This small molecule binds to this protein.
Small molecule (SMILES): Nc1ccnc(=O)[nH]1

Binding-site contacts:
Ligand atom O2 contacts residue HIS428 of chain 5.A at 3.5 Å (h-bond).
Ligand atom N4 contacts residue HIS428 of chain 2.A at 4.0 Å.
Ligand atom C5 contacts residue CYT1 of chain 5.B at 3.0 Å.
Ligand atom N4 contacts residue HIS426 of chain 2.A at 3.8 Å.
Ligand atom C4 contacts residue HIS426 of chain 2.A at 3.6 Å.
Ligand atom O2 contacts residue HIS426 of chain 2.A at 2.9 Å (h-bond).
Ligand atom N1 contacts residue HIS428 of chain 5.A at 3.2 Å (h-bond).
Ligand atom C2 contacts residue HIS428 of chain 5.A at 3.8 Å.
Ligand atom C2 contacts residue HIS426 of chain 2.A at 3.2 Å.
Ligand atom N3 contacts residue HIS426 of chain 2.A at 2.6 Å (h-bond).
Ligand atom O2 contacts residue TRP405 of chain 5.A at 4.5 Å.
Ligand atom N3 contacts residue PHE427 of chain 2.A at 4.2 Å.
Ligand atom C6 contacts residue HIS428 of chain 5.A at 3.9 Å.
Ligand atom C4 contacts residue PHE427 of chain 5.A at 4.2 Å (hydrophobic).
Ligand atom C6 contacts residue CYT1 of chain 5.B at 3.4 Å.
Ligand atom C4 contacts residue CYT1 of chain 5.B at 4.2 Å.
Ligand atom C5 contacts residue PHE427 of chain 5.A at 3.9 Å (hydrophobic).
Ligand atom C6 contacts residue PHE427 of chain 5.A at 4.4 Å (hydrophobic).
Ligand atom N4 contacts residue CYT1 of chain 7.B at 3.0 Å.
Ligand atom N4 contacts residue PHE427 of chain 2.A at 3.2 Å.
Ligand atom C4 contacts residue PHE427 of chain 2.A at 4.0 Å (hydrophobic).
Ligand atom N4 contacts residue PHE427 of chain 5.A at 4.4 Å.
Ligand atom O2 contacts residue GLY425 of chain 2.A at 3.4 Å.
Ligand atom C4 contacts residue CYT1 of chain 7.B at 4.1 Å.

Sequence of chain 2.A:
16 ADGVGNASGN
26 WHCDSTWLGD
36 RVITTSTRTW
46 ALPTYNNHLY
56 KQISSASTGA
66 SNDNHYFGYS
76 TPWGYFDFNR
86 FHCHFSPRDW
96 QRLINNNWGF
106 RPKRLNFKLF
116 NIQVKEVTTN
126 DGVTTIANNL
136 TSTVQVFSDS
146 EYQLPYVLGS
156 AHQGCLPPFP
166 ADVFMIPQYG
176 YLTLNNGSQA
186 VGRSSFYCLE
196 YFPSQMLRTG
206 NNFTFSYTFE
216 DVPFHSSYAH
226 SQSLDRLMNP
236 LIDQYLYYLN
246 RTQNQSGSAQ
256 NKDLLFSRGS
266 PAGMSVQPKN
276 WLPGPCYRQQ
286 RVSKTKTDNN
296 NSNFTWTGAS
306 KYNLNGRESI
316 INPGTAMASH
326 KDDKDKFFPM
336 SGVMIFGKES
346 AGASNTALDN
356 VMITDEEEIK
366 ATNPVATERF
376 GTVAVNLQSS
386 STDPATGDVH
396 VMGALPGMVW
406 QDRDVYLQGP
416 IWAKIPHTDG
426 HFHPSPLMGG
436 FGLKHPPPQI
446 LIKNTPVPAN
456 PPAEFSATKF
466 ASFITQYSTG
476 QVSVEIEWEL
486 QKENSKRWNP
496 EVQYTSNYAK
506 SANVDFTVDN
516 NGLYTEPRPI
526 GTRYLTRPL

Sequence of chain 5.A:
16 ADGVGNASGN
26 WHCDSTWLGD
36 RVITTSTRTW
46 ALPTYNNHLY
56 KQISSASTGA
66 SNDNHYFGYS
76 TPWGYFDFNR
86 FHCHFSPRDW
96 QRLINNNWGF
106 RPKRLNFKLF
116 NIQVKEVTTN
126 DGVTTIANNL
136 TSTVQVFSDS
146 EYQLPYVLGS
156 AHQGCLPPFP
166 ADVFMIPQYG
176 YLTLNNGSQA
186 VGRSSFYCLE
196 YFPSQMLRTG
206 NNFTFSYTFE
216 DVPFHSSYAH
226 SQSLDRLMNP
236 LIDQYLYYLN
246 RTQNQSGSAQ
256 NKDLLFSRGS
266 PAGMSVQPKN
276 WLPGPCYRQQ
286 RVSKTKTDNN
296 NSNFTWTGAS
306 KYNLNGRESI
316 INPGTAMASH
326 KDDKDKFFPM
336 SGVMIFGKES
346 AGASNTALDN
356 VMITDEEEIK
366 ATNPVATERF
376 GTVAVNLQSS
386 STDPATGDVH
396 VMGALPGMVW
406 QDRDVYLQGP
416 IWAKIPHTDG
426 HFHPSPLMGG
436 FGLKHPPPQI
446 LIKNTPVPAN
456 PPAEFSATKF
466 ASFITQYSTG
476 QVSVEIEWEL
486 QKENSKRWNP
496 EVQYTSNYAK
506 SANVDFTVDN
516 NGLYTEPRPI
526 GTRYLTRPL